Binding-site contacts:
Ligand atom O contacts residue HIS277 of chain 1.V at 3.4 Å.
Ligand atom C contacts residue THR235 of chain 1.V at 3.6 Å.
Ligand atom N contacts residue THR235 of chain 1.V at 3.9 Å.
Ligand atom C contacts residue ASN227 of chain 1.V at 3.5 Å.
Ligand atom CG2 contacts residue PHE278 of chain 1.V at 3.7 Å (hydrophobic).
Ligand atom O contacts residue LEU286 of chain 1.V at 3.2 Å.
Ligand atom CB contacts residue LEU286 of chain 1.V at 3.9 Å (hydrophobic).
Ligand atom CG1 contacts residue TYR94 of chain 1.V at 3.8 Å (hydrophobic).
Ligand atom CD1 contacts residue TYR91 of chain 1.V at 3.9 Å (hydrophobic).
Ligand atom CG2 contacts residue HIS277 of chain 1.V at 3.3 Å.
Ligand atom C contacts residue TYR94 of chain 1.V at 4.0 Å (hydrophobic).
Ligand atom CB contacts residue HIS277 of chain 1.V at 3.7 Å.
Ligand atom O contacts residue ASN227 of chain 1.V at 3.6 Å.
Ligand atom CG2 contacts residue LEU286 of chain 1.V at 3.7 Å (hydrophobic).
Ligand atom CA contacts residue ASN227 of chain 1.V at 3.7 Å.
Ligand atom CG contacts residue TYR273 of chain 1.V at 3.6 Å (hydrophobic).
Ligand atom O contacts residue LYS234 of chain 1.V at 3.6 Å.
Ligand atom N contacts residue THR235 of chain 1.V at 3.5 Å (h-bond).
Ligand atom N contacts residue ASN227 of chain 1.V at 3.0 Å (h-bond).
Ligand atom CA contacts residue THR235 of chain 1.V at 3.6 Å.
Ligand atom CG2 contacts residue ASN281 of chain 1.V at 3.6 Å.
Ligand atom CG contacts residue LYS234 of chain 1.V at 3.3 Å.
Ligand atom O contacts residue THR235 of chain 1.V at 3.1 Å (h-bond).
Ligand atom CG contacts residue ASP233 of chain 1.V at 3.0 Å.
Ligand atom C contacts residue THR235 of chain 1.V at 3.6 Å.
Ligand atom O contacts residue TYR94 of chain 1.V at 2.9 Å.
Ligand atom O contacts residue THR235 of chain 1.V at 3.0 Å (h-bond).
Ligand atom CB contacts residue TYR238 of chain 1.V at 3.6 Å (hydrophobic).
Ligand atom C contacts residue ASN281 of chain 1.V at 3.8 Å.
Ligand atom CD1 contacts residue TYR94 of chain 1.V at 3.5 Å (hydrophobic).
Ligand atom CG1 contacts residue VAL280 of chain 1.V at 4.0 Å (hydrophobic).
Ligand atom O contacts residue ASN281 of chain 1.V at 2.6 Å (h-bond).
Ligand atom CD contacts residue HIS277 of chain 1.V at 3.9 Å.
Ligand atom CB contacts residue ASP233 of chain 1.V at 3.0 Å.
Ligand atom C contacts residue THR235 of chain 1.V at 3.6 Å.
Ligand atom CG contacts residue HIS277 of chain 1.V at 3.8 Å.
Ligand atom N contacts residue TYR273 of chain 1.V at 3.9 Å.
Ligand atom C contacts residue LEU286 of chain 1.V at 3.8 Å (hydrophobic).
Ligand atom CD contacts residue TYR273 of chain 1.V at 3.3 Å (hydrophobic).
Ligand atom CG2 contacts residue GLU236 of chain 1.V at 3.3 Å.

Sequence of chain 1.V:
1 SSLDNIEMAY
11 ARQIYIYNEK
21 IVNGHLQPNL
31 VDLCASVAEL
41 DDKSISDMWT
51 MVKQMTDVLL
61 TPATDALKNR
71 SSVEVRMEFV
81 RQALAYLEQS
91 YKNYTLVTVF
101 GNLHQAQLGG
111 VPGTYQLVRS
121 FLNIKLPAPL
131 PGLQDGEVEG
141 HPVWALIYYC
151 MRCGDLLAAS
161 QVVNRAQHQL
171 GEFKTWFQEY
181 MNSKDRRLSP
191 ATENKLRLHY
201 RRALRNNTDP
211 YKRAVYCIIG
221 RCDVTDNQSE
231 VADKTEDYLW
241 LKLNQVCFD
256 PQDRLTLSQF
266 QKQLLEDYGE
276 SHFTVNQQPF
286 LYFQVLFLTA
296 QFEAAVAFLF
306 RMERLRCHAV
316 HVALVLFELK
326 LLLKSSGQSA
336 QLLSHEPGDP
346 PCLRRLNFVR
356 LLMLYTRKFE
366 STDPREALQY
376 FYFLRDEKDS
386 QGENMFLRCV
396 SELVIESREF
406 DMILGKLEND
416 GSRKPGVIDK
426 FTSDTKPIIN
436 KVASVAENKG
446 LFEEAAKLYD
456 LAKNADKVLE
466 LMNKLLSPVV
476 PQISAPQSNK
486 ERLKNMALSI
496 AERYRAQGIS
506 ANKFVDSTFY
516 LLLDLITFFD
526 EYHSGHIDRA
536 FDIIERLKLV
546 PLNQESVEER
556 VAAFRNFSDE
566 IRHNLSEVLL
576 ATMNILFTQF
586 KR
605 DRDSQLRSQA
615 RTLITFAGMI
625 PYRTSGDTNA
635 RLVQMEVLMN

The protein below binds the small molecule below.
Small molecule (SMILES): CC[C@H](C)[C@H](NC(=O)[C@H](CO)NC(=O)[C@H](CCCN=C(N)N)NC(=O)[C@@H](NC(=O)[C@@H]1CCCN1C(=O)[C@@H]1CCCN1C(=O)[C@H](C)N)C(C)C)C(=O)N[C@H](C=O)Cc1ccc(O)cc1